Binding-site contacts:
Ligand atom C4 contacts residue GLN580 of chain 1.A at 3.4 Å.
Ligand atom N2 contacts residue GLN580 of chain 1.A at 4.4 Å.
Ligand atom C6 contacts residue GLN580 of chain 1.A at 4.3 Å.
Ligand atom O5 contacts residue GLN580 of chain 1.A at 3.6 Å (h-bond).
Ligand atom C3 contacts residue ASN331 of chain 1.A at 3.8 Å.
Ligand atom C3 contacts residue GLN580 of chain 1.A at 3.7 Å.
Ligand atom O4 contacts residue GLN580 of chain 1.A at 4.5 Å.
Ligand atom C5 contacts residue ASN331 of chain 1.A at 3.7 Å.
Ligand atom C6 contacts residue PRO579 of chain 1.A at 4.3 Å (hydrophobic).
Ligand atom C8 contacts residue ASN331 of chain 1.A at 3.9 Å.
Ligand atom O3 contacts residue GLN580 of chain 1.A at 3.9 Å.
Ligand atom C2 contacts residue GLN580 of chain 1.A at 3.3 Å.
Ligand atom C4 contacts residue ASN331 of chain 1.A at 4.3 Å.
Ligand atom C1 contacts residue GLN580 of chain 1.A at 3.9 Å.
Ligand atom N2 contacts residue ASN331 of chain 1.A at 3.0 Å (h-bond).
Ligand atom C2 contacts residue ASN331 of chain 1.A at 2.5 Å.
Ligand atom O5 contacts residue ASN331 of chain 1.A at 2.4 Å (h-bond).
Ligand atom O7 contacts residue ASN331 of chain 1.A at 3.4 Å (h-bond).
Ligand atom C5 contacts residue GLN580 of chain 1.A at 3.9 Å.
Ligand atom O7 contacts residue GLN580 of chain 1.A at 3.7 Å.
Ligand atom O5 contacts residue PRO579 of chain 1.A at 4.0 Å.
Ligand atom C1 contacts residue ASN331 of chain 1.A at 1.4 Å.
Ligand atom C7 contacts residue ASN331 of chain 1.A at 3.4 Å.

Sequence of chain 1.A:
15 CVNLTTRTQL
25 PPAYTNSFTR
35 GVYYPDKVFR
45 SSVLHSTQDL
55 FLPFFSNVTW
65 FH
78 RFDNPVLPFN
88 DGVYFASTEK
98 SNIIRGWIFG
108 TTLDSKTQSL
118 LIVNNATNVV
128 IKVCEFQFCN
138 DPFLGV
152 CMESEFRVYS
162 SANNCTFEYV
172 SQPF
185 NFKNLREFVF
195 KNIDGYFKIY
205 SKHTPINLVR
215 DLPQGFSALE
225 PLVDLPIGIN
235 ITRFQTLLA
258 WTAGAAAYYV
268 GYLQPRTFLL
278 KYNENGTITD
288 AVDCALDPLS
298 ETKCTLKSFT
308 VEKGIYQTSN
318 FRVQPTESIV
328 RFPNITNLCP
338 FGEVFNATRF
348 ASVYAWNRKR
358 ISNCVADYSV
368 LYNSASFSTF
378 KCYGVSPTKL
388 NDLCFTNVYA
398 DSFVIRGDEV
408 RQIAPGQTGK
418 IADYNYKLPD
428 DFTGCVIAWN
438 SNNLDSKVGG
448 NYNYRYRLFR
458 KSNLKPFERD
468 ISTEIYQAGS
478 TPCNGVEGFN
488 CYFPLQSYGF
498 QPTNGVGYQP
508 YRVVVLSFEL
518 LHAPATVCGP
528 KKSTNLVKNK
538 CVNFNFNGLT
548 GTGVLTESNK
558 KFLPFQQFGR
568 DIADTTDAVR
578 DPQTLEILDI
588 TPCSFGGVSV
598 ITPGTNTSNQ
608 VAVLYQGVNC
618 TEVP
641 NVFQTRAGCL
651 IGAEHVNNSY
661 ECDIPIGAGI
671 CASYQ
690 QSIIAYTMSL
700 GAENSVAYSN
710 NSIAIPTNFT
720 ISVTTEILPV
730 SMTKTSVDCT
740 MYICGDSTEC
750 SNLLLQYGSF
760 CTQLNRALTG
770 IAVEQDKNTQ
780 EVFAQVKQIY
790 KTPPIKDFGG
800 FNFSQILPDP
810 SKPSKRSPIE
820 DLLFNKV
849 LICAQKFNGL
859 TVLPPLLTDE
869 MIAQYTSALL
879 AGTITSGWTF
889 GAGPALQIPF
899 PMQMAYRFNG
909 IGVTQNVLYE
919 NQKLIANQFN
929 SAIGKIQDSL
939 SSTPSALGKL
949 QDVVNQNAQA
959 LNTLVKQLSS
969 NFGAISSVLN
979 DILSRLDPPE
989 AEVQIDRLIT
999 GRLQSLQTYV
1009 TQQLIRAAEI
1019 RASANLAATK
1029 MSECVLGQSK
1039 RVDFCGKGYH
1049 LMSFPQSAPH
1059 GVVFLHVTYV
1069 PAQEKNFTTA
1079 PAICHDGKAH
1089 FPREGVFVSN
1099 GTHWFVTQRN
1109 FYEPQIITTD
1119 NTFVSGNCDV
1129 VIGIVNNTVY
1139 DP

The protein below binds the small molecule below.
Small molecule (SMILES): CC(=O)N[C@@H]1[C@@H](O)[C@H](O)[C@@H](CO)O[C@H]1O